Binding-site contacts:
Ligand atom O3A contacts residue MG1 of chain 1.E at 3.5 Å.
Ligand atom O2B contacts residue ASP192 of chain 1.D at 2.8 Å (salt-bridge).
Ligand atom P3 contacts residue GLY189 of chain 1.D at 3.5 Å.
Ligand atom O3G contacts residue GLY189 of chain 1.D at 3.0 Å (h-bond).
Ligand atom C2' contacts residue TYR271 of chain 1.D at 3.3 Å (hydrophobic).
Ligand atom O1A contacts residue ASP192 of chain 1.D at 2.9 Å (salt-bridge).
Ligand atom P3 contacts residue MG1 of chain 1.E at 3.4 Å.
Ligand atom N2 contacts residue ARG283 of chain 1.D at 3.2 Å (salt-bridge).
Ligand atom C4' contacts residue PHE272 of chain 1.D at 3.4 Å (hydrophobic).
Ligand atom N7 contacts residue ASP276 of chain 1.D at 3.5 Å.
Ligand atom C5 contacts residue ASP276 of chain 1.D at 3.6 Å.
Ligand atom C2' contacts residue ASN279 of chain 1.D at 3.5 Å.
Ligand atom O1G contacts residue MG1 of chain 1.E at 2.1 Å.
Ligand atom O1B contacts residue ARG183 of chain 1.D at 2.9 Å (salt-bridge).
Ligand atom O1A contacts residue NA1 of chain 1.F at 2.6 Å (h-bond).
Ligand atom O1G contacts residue ASP190 of chain 1.D at 2.8 Å (salt-bridge).
Ligand atom O1B contacts residue SER180 of chain 1.D at 3.8 Å.
Ligand atom C2 contacts residue ASN279 of chain 1.D at 3.7 Å.
Ligand atom P1 contacts residue NA1 of chain 1.F at 3.5 Å.
Ligand atom O2G contacts residue GLY189 of chain 1.D at 3.3 Å (h-bond).
Ligand atom P1 contacts residue MG1 of chain 1.E at 3.2 Å.
Ligand atom O1A contacts residue ASP190 of chain 1.D at 3.0 Å (salt-bridge).
Ligand atom C5' contacts residue ASP192 of chain 1.D at 3.3 Å.
Ligand atom O3G contacts residue SER188 of chain 1.D at 3.6 Å.
Ligand atom O3' contacts residue ARG183 of chain 1.D at 3.7 Å.
Ligand atom P2 contacts residue MG1 of chain 1.E at 3.2 Å.
Ligand atom O2B contacts residue GLY179 of chain 1.D at 3.4 Å.
Ligand atom O5' contacts residue NA1 of chain 1.F at 3.6 Å.
Ligand atom O3' contacts residue THR273 of chain 1.D at 3.5 Å (h-bond).
Ligand atom N3 contacts residue TYR271 of chain 1.D at 3.5 Å.
Ligand atom C2' contacts residue GLY274 of chain 1.D at 3.4 Å.
Ligand atom O2B contacts residue MG1 of chain 1.E at 2.1 Å.
Ligand atom O2B contacts residue SER180 of chain 1.D at 3.3 Å (h-bond).
Ligand atom O3G contacts residue SER180 of chain 1.D at 2.6 Å (h-bond).
Ligand atom O3' contacts residue PHE272 of chain 1.D at 3.4 Å (h-bond).
Ligand atom O3' contacts residue GLY274 of chain 1.D at 3.2 Å.
Ligand atom N3 contacts residue ASN279 of chain 1.D at 3.0 Å (h-bond).
Ligand atom C1' contacts residue TYR271 of chain 1.D at 3.4 Å (hydrophobic).
Ligand atom O1A contacts residue MG1 of chain 1.E at 1.9 Å.
Ligand atom N2 contacts residue ASN279 of chain 1.D at 3.6 Å.

Sequence of chain 1.D:
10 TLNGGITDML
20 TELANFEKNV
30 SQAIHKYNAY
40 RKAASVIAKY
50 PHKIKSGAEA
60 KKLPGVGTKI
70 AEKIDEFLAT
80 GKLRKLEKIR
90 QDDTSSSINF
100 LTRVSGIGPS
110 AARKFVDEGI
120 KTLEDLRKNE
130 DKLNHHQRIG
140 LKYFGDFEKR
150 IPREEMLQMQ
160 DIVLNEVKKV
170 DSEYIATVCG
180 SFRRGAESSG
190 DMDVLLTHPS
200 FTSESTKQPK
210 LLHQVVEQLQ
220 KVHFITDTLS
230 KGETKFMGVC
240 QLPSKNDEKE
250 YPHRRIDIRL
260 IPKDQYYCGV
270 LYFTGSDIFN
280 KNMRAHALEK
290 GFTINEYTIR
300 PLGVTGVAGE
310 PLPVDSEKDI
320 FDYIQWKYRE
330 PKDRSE

A small-molecule ligand and the protein it binds are described below.
Small molecule (SMILES): Nc1nc2c(ncn2[C@H]2C[C@H](O)[C@@H](CO[P](=O)(O)O[P](=O)(O)CP(=O)(O)O)O2)c(=O)[nH]1